Sequence of chain 1.B:
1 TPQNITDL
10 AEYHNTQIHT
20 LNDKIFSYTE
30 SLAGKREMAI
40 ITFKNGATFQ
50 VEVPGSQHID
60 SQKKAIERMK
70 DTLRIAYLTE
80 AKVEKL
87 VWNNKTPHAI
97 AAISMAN

Sequence of chain 1.C:
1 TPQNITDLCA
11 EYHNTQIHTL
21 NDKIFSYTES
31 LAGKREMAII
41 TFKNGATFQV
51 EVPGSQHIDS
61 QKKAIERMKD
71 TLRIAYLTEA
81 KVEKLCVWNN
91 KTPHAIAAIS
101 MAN

Binding-site contacts:
Ligand atom CAU contacts residue GLY33 of chain 1.C at 3.9 Å.
Ligand atom OBC contacts residue HIS13 of chain 1.B at 2.7 Å (h-bond).
Ligand atom O4 contacts residue GLN56 of chain 1.B at 3.3 Å.
Ligand atom OAX contacts residue ILE58 of chain 1.B at 3.6 Å.
Ligand atom O6 contacts residue HIS57 of chain 1.B at 3.8 Å.
Ligand atom CAK contacts residue TYR12 of chain 1.B at 3.6 Å (hydrophobic).
Ligand atom C4 contacts residue GLU51 of chain 1.B at 3.4 Å.
Ligand atom O5 contacts residue GLN56 of chain 1.B at 3.9 Å.
Ligand atom C4 contacts residue LYS91 of chain 1.B at 3.9 Å.
Ligand atom C3 contacts residue TRP88 of chain 1.B at 3.6 Å (hydrophobic).
Ligand atom O6 contacts residue TRP88 of chain 1.B at 3.6 Å.
Ligand atom O3 contacts residue TRP88 of chain 1.B at 3.9 Å.
Ligand atom C3 contacts residue LYS91 of chain 1.B at 3.8 Å.
Ligand atom O3 contacts residue ASN90 of chain 1.B at 2.7 Å (h-bond).
Ligand atom O2 contacts residue ASN90 of chain 1.B at 2.9 Å (h-bond).
Ligand atom CAK contacts residue ARG35 of chain 1.C at 4.0 Å.
Ligand atom NAN contacts residue GLU11 of chain 1.B at 3.1 Å (salt-bridge).
Ligand atom O6 contacts residue GLN61 of chain 1.B at 3.1 Å (h-bond).
Ligand atom CBA contacts residue HIS13 of chain 1.B at 3.6 Å.
Ligand atom C4 contacts residue TRP88 of chain 1.B at 3.6 Å (hydrophobic).
Ligand atom CAP contacts residue GLU11 of chain 1.B at 3.2 Å.
Ligand atom O4 contacts residue LYS91 of chain 1.B at 3.0 Å (salt-bridge).
Ligand atom CAU contacts residue TYR12 of chain 1.B at 3.8 Å (hydrophobic).
Ligand atom NAN contacts residue TYR12 of chain 1.B at 3.8 Å.
Ligand atom OAY contacts residue TYR12 of chain 1.B at 3.6 Å.
Ligand atom CAT contacts residue TYR12 of chain 1.B at 3.8 Å (hydrophobic).
Ligand atom OBD contacts residue GLU11 of chain 1.B at 3.3 Å (salt-bridge).
Ligand atom OBB contacts residue TYR12 of chain 1.B at 3.7 Å.
Ligand atom C6 contacts residue HIS57 of chain 1.B at 3.6 Å.
Ligand atom OBD contacts residue MRD1 of chain 1.H at 3.9 Å.
Ligand atom C5 contacts residue TRP88 of chain 1.B at 3.5 Å (hydrophobic).
Ligand atom CAO contacts residue GLU11 of chain 1.B at 3.7 Å.
Ligand atom CAW contacts residue GLY33 of chain 1.C at 3.6 Å.
Ligand atom O4 contacts residue GLU51 of chain 1.B at 2.8 Å (salt-bridge).
Ligand atom C6 contacts residue TRP88 of chain 1.B at 3.7 Å (hydrophobic).
Ligand atom OAM contacts residue LYS34 of chain 1.C at 3.8 Å.
Ligand atom C3 contacts residue ASN90 of chain 1.B at 3.6 Å.
Ligand atom O3 contacts residue LYS91 of chain 1.B at 2.8 Å (salt-bridge).
Ligand atom OBC contacts residue TYR12 of chain 1.B at 3.5 Å.
Ligand atom NAJ contacts residue HIS13 of chain 1.B at 3.3 Å (h-bond).

A protein and the small-molecule ligand that binds it are described below.
Small molecule (SMILES): CC(=O)N[C@H]1[C@H]([C@H](O)[C@H](O)CO)O[C@](C(=O)O)(n2cc(CCC(=O)NCC[C@@H]3O[C@H](CO)[C@H](O)[C@H](O)[C@H]3O)nn2)C[C@@H]1O